Binding-site contacts:
Ligand atom CAP contacts residue ALA58 of chain 1.B at 3.8 Å (hydrophobic).
Ligand atom CBF contacts residue GLU61 of chain 1.B at 3.1 Å.
Ligand atom CAQ contacts residue LEU54 of chain 1.B at 3.8 Å (hydrophobic).
Ligand atom CAU contacts residue PHE112 of chain 1.B at 3.8 Å (hydrophobic).
Ligand atom CBE contacts residue GLU61 of chain 1.B at 3.1 Å.
Ligand atom CAA contacts residue TRP91 of chain 1.B at 3.6 Å (hydrophobic).
Ligand atom CAA contacts residue ASP59 of chain 1.B at 3.7 Å.
Ligand atom OBC contacts residue ILE132 of chain 1.B at 3.1 Å.
Ligand atom CAM contacts residue MET51 of chain 1.B at 3.8 Å (hydrophobic).
Ligand atom CAB contacts residue LEU62 of chain 1.B at 3.7 Å (hydrophobic).
Ligand atom CAS contacts residue PHE112 of chain 1.B at 3.7 Å (hydrophobic).
Ligand atom CAM contacts residue THR55 of chain 1.B at 3.8 Å.
Ligand atom CBG contacts residue LEU95 of chain 1.B at 3.8 Å (hydrophobic).
Ligand atom CBD contacts residue ALA58 of chain 1.B at 3.8 Å (hydrophobic).
Ligand atom CBH contacts residue MET96 of chain 1.B at 3.6 Å (hydrophobic).
Ligand atom CAO contacts residue ALA58 of chain 1.B at 3.9 Å (hydrophobic).
Ligand atom OAJ contacts residue TRP91 of chain 1.B at 3.8 Å.
Ligand atom CAH contacts residue ASP59 of chain 1.B at 3.7 Å.
Ligand atom CAZ contacts residue HIS232 of chain 1.B at 3.9 Å.
Ligand atom CAP contacts residue LEU233 of chain 1.B at 3.8 Å (hydrophobic).
Ligand atom NAR contacts residue PHE112 of chain 1.B at 3.8 Å.
Ligand atom CBD contacts residue LEU54 of chain 1.B at 3.8 Å (hydrophobic).
Ligand atom OBI contacts residue GLU61 of chain 1.B at 2.3 Å (salt-bridge).
Ligand atom CAE contacts residue ASP59 of chain 1.B at 3.2 Å.
Ligand atom NAF contacts residue ASP59 of chain 1.B at 3.5 Å (salt-bridge).
Ligand atom CBA contacts residue ILE132 of chain 1.B at 3.5 Å (hydrophobic).
Ligand atom CAB contacts residue TRP91 of chain 1.B at 3.9 Å (hydrophobic).
Ligand atom CAG contacts residue ASP59 of chain 1.B at 2.9 Å.
Ligand atom CAZ contacts residue ILE132 of chain 1.B at 3.8 Å (hydrophobic).
Ligand atom CAV contacts residue PHE112 of chain 1.B at 3.8 Å (hydrophobic).
Ligand atom CAL contacts residue LEU233 of chain 1.B at 4.0 Å (hydrophobic).
Ligand atom OBI contacts residue ARG102 of chain 1.B at 2.9 Å (salt-bridge).
Ligand atom OAJ contacts residue LEU233 of chain 1.B at 3.9 Å.
Ligand atom CAT contacts residue PHE112 of chain 1.B at 3.7 Å (hydrophobic).
Ligand atom CBF contacts residue ARG102 of chain 1.B at 3.9 Å.
Ligand atom CAL contacts residue THR55 of chain 1.B at 3.6 Å.
Ligand atom CAK contacts residue LEU233 of chain 1.B at 3.8 Å (hydrophobic).
Ligand atom CAC contacts residue TRP91 of chain 1.B at 3.6 Å (hydrophobic).
Ligand atom OBC contacts residue HIS232 of chain 1.B at 3.0 Å (h-bond).
Ligand atom CBH contacts residue LEU99 of chain 1.B at 3.5 Å (hydrophobic).

This small molecule binds to this protein.
Small molecule (SMILES): Cc1c(-c2ccc(O)cc2)n(Cc2ccc(OCCN3CCCCCC3)cc2)c2ccc(O)cc12

Sequence of chain 1.B:
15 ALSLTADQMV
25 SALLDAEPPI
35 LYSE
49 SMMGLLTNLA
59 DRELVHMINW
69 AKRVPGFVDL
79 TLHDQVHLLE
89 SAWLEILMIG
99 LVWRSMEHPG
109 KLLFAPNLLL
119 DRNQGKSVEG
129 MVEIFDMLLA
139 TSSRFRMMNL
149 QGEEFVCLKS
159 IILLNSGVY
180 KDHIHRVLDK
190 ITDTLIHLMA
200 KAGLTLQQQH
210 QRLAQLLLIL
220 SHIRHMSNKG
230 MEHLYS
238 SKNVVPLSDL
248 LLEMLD